Sequence of chain 1.P:
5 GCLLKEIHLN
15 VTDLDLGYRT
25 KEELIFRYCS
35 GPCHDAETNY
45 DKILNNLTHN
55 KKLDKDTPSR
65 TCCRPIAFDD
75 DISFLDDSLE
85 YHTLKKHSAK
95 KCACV

Binding-site contacts:
Ligand atom O7 contacts residue LEU13 of chain 1.P at 3.3 Å (h-bond).
Ligand atom C2 contacts residue ASN14 of chain 1.P at 2.5 Å.
Ligand atom O5 contacts residue ASN14 of chain 1.P at 2.4 Å (h-bond).
Ligand atom O7 contacts residue ASN14 of chain 1.P at 4.2 Å.
Ligand atom C5 contacts residue ASN14 of chain 1.P at 3.6 Å.
Ligand atom N2 contacts residue ASN14 of chain 1.P at 3.0 Å (h-bond).
Ligand atom C8 contacts residue LEU13 of chain 1.P at 4.0 Å (hydrophobic).
Ligand atom C8 contacts residue ASN14 of chain 1.P at 3.5 Å.
Ligand atom C7 contacts residue ASN14 of chain 1.P at 3.5 Å.
Ligand atom C4 contacts residue ASN14 of chain 1.P at 4.3 Å.
Ligand atom C7 contacts residue HIS12 of chain 1.P at 3.6 Å.
Ligand atom C1 contacts residue ASN14 of chain 1.P at 1.4 Å.
Ligand atom N2 contacts residue LEU13 of chain 1.P at 4.3 Å.
Ligand atom C8 contacts residue HIS12 of chain 1.P at 3.5 Å.
Ligand atom N2 contacts residue GLU27 of chain 1.P at 3.9 Å.
Ligand atom C1 contacts residue GLU27 of chain 1.P at 4.1 Å.
Ligand atom O7 contacts residue HIS12 of chain 1.P at 3.0 Å (h-bond).
Ligand atom C8 contacts residue ASP17 of chain 1.P at 4.0 Å.
Ligand atom C3 contacts residue ASN14 of chain 1.P at 3.9 Å.
Ligand atom C7 contacts residue LEU13 of chain 1.P at 3.8 Å (hydrophobic).

A small-molecule ligand and the protein it binds are described below.
Small molecule (SMILES): CC(=O)N[C@H]1[C@H](O[C@H]2[C@H](O)[C@@H](NC(C)=O)CO[C@@H]2CO)O[C@H](CO)[C@@H](O)[C@@H]1O